This protein binds this small molecule.
Small molecule (SMILES): N#Cc1cnc(Nc2cc(NCC3CCNCC3)ncn2)cn1

Binding-site contacts:
Ligand atom CAJ contacts residue ALA34 of chain 1.A at 4.0 Å (hydrophobic).
Ligand atom CAW contacts residue TYR71 of chain 1.A at 3.9 Å (hydrophobic).
Ligand atom N1 contacts residue TYR71 of chain 1.A at 3.8 Å.
Ligand atom NAO contacts residue TRP9 of chain 1.A at 3.6 Å.
Ligand atom CAS contacts residue PHE83 of chain 1.A at 3.3 Å (hydrophobic).
Ligand atom CAB contacts residue PHE83 of chain 1.A at 3.4 Å (hydrophobic).
Ligand atom NAA contacts residue PHE83 of chain 1.A at 3.8 Å.
Ligand atom NAQ contacts residue TYR71 of chain 1.A at 4.0 Å.
Ligand atom CAG contacts residue GLU33 of chain 1.A at 3.8 Å.
Ligand atom NAA contacts residue VAL37 of chain 1.A at 3.8 Å.
Ligand atom CAW contacts residue GLU33 of chain 1.A at 4.0 Å.
Ligand atom CAS contacts residue TRP9 of chain 1.A at 3.3 Å (hydrophobic).
Ligand atom NAP contacts residue GLU33 of chain 1.A at 3.9 Å.
Ligand atom CAD contacts residue PHE83 of chain 1.A at 3.5 Å (hydrophobic).
Ligand atom CAJ contacts residue VAL35 of chain 1.A at 4.0 Å (hydrophobic).
Ligand atom CAB contacts residue TRP9 of chain 1.A at 3.4 Å (hydrophobic).
Ligand atom C5 contacts residue TYR71 of chain 1.A at 3.8 Å (hydrophobic).
Ligand atom NAA contacts residue TRP9 of chain 1.A at 3.5 Å.
Ligand atom CAE contacts residue PHE83 of chain 1.A at 3.5 Å (hydrophobic).
Ligand atom NAN contacts residue PHE83 of chain 1.A at 3.4 Å.
Ligand atom CAE contacts residue ARG74 of chain 1.A at 3.2 Å.
Ligand atom CAE contacts residue TRP9 of chain 1.A at 3.9 Å (hydrophobic).
Ligand atom CAJ contacts residue GLU33 of chain 1.A at 4.0 Å.
Ligand atom CAH contacts residue ALA34 of chain 1.A at 3.4 Å (hydrophobic).
Ligand atom NAO contacts residue PHE83 of chain 1.A at 3.6 Å.
Ligand atom CAI contacts residue GLU33 of chain 1.A at 3.5 Å.
Ligand atom CAH contacts residue TYR71 of chain 1.A at 3.6 Å (hydrophobic).
Ligand atom CAD contacts residue TRP9 of chain 1.A at 3.4 Å (hydrophobic).
Ligand atom C6 contacts residue TYR71 of chain 1.A at 3.8 Å (hydrophobic).
Ligand atom C5 contacts residue TRP9 of chain 1.A at 4.0 Å (hydrophobic).
Ligand atom C4 contacts residue TYR71 of chain 1.A at 3.8 Å (hydrophobic).
Ligand atom CAK contacts residue GLU33 of chain 1.A at 3.9 Å.
Ligand atom C2 contacts residue TYR71 of chain 1.A at 3.8 Å (hydrophobic).
Ligand atom NAA contacts residue ALA26 of chain 1.A at 4.1 Å.
Ligand atom NAN contacts residue ARG74 of chain 1.A at 3.5 Å (salt-bridge).
Ligand atom NAN contacts residue TRP9 of chain 1.A at 3.5 Å (h-bond).
Ligand atom CAJ contacts residue TYR71 of chain 1.A at 3.9 Å (hydrophobic).
Ligand atom N3 contacts residue TYR71 of chain 1.A at 3.4 Å (h-bond).
Ligand atom CAD contacts residue VAL35 of chain 1.A at 4.2 Å (hydrophobic).
Ligand atom CAT contacts residue PHE83 of chain 1.A at 3.6 Å (hydrophobic).

Sequence of chain 1.A:
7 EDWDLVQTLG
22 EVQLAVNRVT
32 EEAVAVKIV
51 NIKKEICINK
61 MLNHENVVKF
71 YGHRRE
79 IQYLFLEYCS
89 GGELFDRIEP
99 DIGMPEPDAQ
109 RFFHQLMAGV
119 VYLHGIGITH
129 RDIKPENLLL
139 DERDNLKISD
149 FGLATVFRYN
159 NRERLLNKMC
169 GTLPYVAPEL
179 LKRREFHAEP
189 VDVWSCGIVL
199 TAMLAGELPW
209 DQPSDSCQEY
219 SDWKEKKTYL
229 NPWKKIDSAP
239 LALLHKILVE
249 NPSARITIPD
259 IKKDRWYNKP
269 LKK